Binding-site contacts:
Ligand atom C4' contacts residue GLU2 of chain 55.C at 3.5 Å.
Ligand atom N3 contacts residue ARG180 of chain 60.C at 4.0 Å.
Ligand atom C4' contacts residue MET1 of chain 55.C at 3.9 Å (hydrophobic).
Ligand atom OP1 contacts residue ASN4 of chain 55.C at 3.5 Å.
Ligand atom O3' contacts residue THR3 of chain 55.C at 3.8 Å.
Ligand atom C2 contacts residue ARG180 of chain 60.C at 3.6 Å.
Ligand atom P contacts residue SER126 of chain 60.C at 3.7 Å.
Ligand atom C5 contacts residue ILE350 of chain 60.C at 3.6 Å (hydrophobic).
Ligand atom O2' contacts residue MET125 of chain 60.C at 3.6 Å.
Ligand atom C5' contacts residue THR124 of chain 60.C at 3.5 Å.
Ligand atom OP1 contacts residue LYS7 of chain 55.C at 3.4 Å (salt-bridge).
Ligand atom C4 contacts residue VAL192 of chain 60.C at 3.9 Å (hydrophobic).
Ligand atom N7 contacts residue ILE350 of chain 60.C at 3.8 Å.
Ligand atom OP1 contacts residue SER126 of chain 60.C at 2.8 Å (h-bond).
Ligand atom C4' contacts residue THR124 of chain 60.C at 3.6 Å.
Ligand atom O3' contacts residue GLU2 of chain 55.C at 3.6 Å.
Ligand atom OP2 contacts residue LYS7 of chain 55.C at 2.6 Å (salt-bridge).
Ligand atom P contacts residue THR3 of chain 55.C at 3.9 Å.
Ligand atom O5' contacts residue LYS7 of chain 55.C at 3.4 Å (salt-bridge).
Ligand atom O2' contacts residue SER126 of chain 60.C at 3.6 Å (h-bond).
Ligand atom C2 contacts residue VAL192 of chain 60.C at 3.7 Å (hydrophobic).
Ligand atom O4' contacts residue PRO190 of chain 60.C at 3.2 Å.
Ligand atom N3 contacts residue VAL192 of chain 60.C at 3.4 Å.
Ligand atom C5' contacts residue GLU2 of chain 55.C at 3.2 Å.
Ligand atom OP1 contacts residue THR124 of chain 60.C at 4.0 Å.
Ligand atom C4' contacts residue SER126 of chain 60.C at 3.4 Å.
Ligand atom O2' contacts residue MET1 of chain 55.C at 3.2 Å (h-bond).
Ligand atom P contacts residue LYS7 of chain 55.C at 3.2 Å.
Ligand atom C1' contacts residue PRO190 of chain 60.C at 3.9 Å (hydrophobic).
Ligand atom C1' contacts residue ARG180 of chain 60.C at 3.7 Å.
Ligand atom C6 contacts residue ILE350 of chain 60.C at 3.8 Å (hydrophobic).
Ligand atom O4' contacts residue ARG180 of chain 60.C at 4.0 Å.
Ligand atom N6 contacts residue THR349 of chain 60.C at 3.9 Å.
Ligand atom O2' contacts residue ARG180 of chain 60.C at 3.9 Å.
Ligand atom N6 contacts residue ILE350 of chain 60.C at 4.0 Å.
Ligand atom O4' contacts residue MET1 of chain 55.C at 3.7 Å.
Ligand atom OP1 contacts residue THR124 of chain 60.C at 3.8 Å.
Ligand atom OP1 contacts residue THR3 of chain 55.C at 2.9 Å (h-bond).
Ligand atom C5' contacts residue SER126 of chain 60.C at 3.9 Å.
Ligand atom O3' contacts residue SER126 of chain 60.C at 3.3 Å.

Sequence of chain 60.C:
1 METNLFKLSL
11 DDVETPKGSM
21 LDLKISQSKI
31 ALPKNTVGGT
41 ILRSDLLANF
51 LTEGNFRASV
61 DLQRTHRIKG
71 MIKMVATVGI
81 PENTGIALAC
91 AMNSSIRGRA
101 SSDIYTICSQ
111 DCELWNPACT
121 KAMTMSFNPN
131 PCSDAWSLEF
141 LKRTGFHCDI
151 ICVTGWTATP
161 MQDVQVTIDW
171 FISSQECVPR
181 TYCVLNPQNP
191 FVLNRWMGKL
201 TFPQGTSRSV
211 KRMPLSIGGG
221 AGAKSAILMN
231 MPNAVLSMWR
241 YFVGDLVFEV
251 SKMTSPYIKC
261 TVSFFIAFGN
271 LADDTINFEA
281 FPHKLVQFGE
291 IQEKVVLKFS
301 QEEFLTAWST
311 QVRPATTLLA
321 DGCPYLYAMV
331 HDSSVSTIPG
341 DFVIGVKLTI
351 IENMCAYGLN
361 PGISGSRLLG

A protein and the small-molecule ligand that binds it are described below.
Small molecule (SMILES): Nc1ccn([C@@H]2O[C@H](CO[P](=O)(O)O[C@H]3[C@@H](O)[C@H](n4ccc(=O)[nH]c4=O)O[C@@H]3CO[P](=O)(O)O[C@H]3[C@@H](O)[C@H](n4ccc(N)nc4=O)O[C@@H]3CO[P](=O)(O)O[C@H]3[C@@H](O)[C@H](n4ccc(=O)[nH]c4=O)O[C@@H]3CO[P](=O)(O)O[C@H]3[C@@H](O)[C@H](n4cnc5c(=O)nc(N)[nH]c54)O[C@@H]3CO[P](=O)(O)O[C@H]3[C@@H](O)[C@H](n4cnc5c(N)ncnc54)O[C@@H]3CO)[C@@H](O)[C@H]2O)c(=O)n1

Sequence of chain 55.C:
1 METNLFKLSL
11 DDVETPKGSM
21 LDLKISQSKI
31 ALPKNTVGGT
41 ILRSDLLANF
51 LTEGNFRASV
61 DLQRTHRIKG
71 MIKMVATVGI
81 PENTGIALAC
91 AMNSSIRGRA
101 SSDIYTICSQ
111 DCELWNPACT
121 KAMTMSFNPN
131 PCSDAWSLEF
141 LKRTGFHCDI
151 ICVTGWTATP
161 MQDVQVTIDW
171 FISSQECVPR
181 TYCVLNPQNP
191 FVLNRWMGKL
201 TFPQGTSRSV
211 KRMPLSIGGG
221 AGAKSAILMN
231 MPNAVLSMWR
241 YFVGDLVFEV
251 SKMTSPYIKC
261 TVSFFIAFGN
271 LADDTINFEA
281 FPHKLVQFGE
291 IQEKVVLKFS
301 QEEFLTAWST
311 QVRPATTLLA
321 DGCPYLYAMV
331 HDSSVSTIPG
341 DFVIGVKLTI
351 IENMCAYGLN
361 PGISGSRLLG